A small-molecule ligand and the protein it binds are described below.
Small molecule (SMILES): CC(=O)N[C@H]1[C@H](O[C@H]2[C@H](O)[C@@H](NC(C)=O)CO[C@@H]2CO)O[C@H](CO)[C@@H](O)[C@@H]1O

Sequence of chain 1.C:
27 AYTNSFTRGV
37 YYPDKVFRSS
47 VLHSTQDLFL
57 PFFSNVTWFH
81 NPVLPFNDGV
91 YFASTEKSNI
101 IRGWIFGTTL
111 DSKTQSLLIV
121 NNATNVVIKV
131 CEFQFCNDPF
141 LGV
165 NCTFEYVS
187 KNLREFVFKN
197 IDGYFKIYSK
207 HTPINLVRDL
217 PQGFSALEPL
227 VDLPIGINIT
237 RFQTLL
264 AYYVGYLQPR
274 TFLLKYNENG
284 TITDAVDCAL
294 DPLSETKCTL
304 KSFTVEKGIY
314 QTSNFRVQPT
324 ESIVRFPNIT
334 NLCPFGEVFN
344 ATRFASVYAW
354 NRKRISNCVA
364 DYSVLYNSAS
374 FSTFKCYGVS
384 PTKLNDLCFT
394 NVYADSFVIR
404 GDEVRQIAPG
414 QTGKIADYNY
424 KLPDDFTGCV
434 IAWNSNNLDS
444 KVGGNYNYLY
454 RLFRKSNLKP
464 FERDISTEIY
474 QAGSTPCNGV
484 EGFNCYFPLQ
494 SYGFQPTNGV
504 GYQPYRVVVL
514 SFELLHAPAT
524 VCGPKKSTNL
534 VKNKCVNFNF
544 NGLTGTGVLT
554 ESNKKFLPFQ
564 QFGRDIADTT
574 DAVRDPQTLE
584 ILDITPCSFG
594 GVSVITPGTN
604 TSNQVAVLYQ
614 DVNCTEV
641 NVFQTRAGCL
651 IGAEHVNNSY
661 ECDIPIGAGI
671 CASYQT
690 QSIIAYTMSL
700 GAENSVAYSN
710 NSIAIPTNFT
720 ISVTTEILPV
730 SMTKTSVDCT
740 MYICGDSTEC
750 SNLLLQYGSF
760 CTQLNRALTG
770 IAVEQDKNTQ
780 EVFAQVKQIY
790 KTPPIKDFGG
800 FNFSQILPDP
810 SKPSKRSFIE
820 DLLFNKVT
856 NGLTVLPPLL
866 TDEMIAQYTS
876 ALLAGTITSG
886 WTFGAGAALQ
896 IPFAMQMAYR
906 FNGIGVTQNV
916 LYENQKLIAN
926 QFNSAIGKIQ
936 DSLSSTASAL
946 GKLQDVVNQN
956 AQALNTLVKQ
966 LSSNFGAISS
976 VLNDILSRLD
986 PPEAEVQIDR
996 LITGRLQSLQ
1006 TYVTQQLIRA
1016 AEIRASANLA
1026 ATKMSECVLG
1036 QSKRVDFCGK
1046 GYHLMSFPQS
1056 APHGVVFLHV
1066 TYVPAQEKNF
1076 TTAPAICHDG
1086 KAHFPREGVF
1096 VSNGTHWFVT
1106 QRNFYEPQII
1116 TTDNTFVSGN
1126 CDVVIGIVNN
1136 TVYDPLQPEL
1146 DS

Binding-site contacts:
Ligand atom C8 contacts residue ASN122 of chain 1.C at 3.2 Å.
Ligand atom O6 contacts residue ASN122 of chain 1.C at 4.5 Å.
Ligand atom O5 contacts residue ASN122 of chain 1.C at 2.3 Å (h-bond).
Ligand atom O3 contacts residue ASN125 of chain 1.C at 4.3 Å.
Ligand atom C5 contacts residue VAL127 of chain 1.C at 4.4 Å (hydrophobic).
Ligand atom C3 contacts residue ASN122 of chain 1.C at 3.8 Å.
Ligand atom C7 contacts residue ASN122 of chain 1.C at 3.3 Å.
Ligand atom C5 contacts residue ASN122 of chain 1.C at 3.6 Å.
Ligand atom O7 contacts residue VAL171 of chain 1.C at 4.2 Å.
Ligand atom C7 contacts residue VAL171 of chain 1.C at 4.2 Å (hydrophobic).
Ligand atom O7 contacts residue ASN122 of chain 1.C at 3.2 Å (h-bond).
Ligand atom N2 contacts residue ASN122 of chain 1.C at 2.9 Å (h-bond).
Ligand atom C8 contacts residue THR124 of chain 1.C at 3.7 Å.
Ligand atom N2 contacts residue ASN125 of chain 1.C at 3.6 Å.
Ligand atom C8 contacts residue ALA123 of chain 1.C at 4.2 Å (hydrophobic).
Ligand atom C4 contacts residue ASN122 of chain 1.C at 4.3 Å.
Ligand atom C1 contacts residue ASN122 of chain 1.C at 1.4 Å.
Ligand atom C3 contacts residue ASN125 of chain 1.C at 3.8 Å.
Ligand atom C2 contacts residue ASN122 of chain 1.C at 2.5 Å.
Ligand atom C8 contacts residue VAL171 of chain 1.C at 3.7 Å (hydrophobic).
Ligand atom C2 contacts residue ASN125 of chain 1.C at 4.2 Å.